Sequence of chain 1.A:
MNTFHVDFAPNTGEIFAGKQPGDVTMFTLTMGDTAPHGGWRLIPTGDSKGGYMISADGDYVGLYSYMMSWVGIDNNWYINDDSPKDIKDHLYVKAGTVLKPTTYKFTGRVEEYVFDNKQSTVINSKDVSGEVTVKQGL

Binding-site contacts:
Ligand atom C3 contacts residue TYR78 of chain 1.A at 4.3 Å (hydrophobic).
Ligand atom O4 contacts residue SER120 of chain 1.A at 3.4 Å (h-bond).
Ligand atom O2 contacts residue ASP74 of chain 1.A at 2.5 Å (salt-bridge).
Ligand atom O2 contacts residue VAL71 of chain 1.A at 3.9 Å.
Ligand atom C6 contacts residue PHE115 of chain 1.A at 3.8 Å (hydrophobic).
Ligand atom C4 contacts residue TYR78 of chain 1.A at 4.1 Å (hydrophobic).
Ligand atom O6 contacts residue ASN80 of chain 1.A at 2.8 Å (h-bond).
Ligand atom O2 contacts residue TYR78 of chain 1.A at 2.9 Å (h-bond).
Ligand atom C1 contacts residue TYR78 of chain 1.A at 4.2 Å (hydrophobic).
Ligand atom O3 contacts residue ARG41 of chain 1.A at 2.9 Å (salt-bridge).
Ligand atom O4 contacts residue ARG41 of chain 1.A at 2.8 Å (salt-bridge).
Ligand atom C2 contacts residue ASN76 of chain 1.A at 4.2 Å.
Ligand atom C6 contacts residue TYR113 of chain 1.A at 4.3 Å (hydrophobic).
Ligand atom C4 contacts residue ARG41 of chain 1.A at 3.6 Å.
Ligand atom C5 contacts residue TYR78 of chain 1.A at 3.9 Å (hydrophobic).
Ligand atom O3 contacts residue TYR78 of chain 1.A at 4.1 Å.
Ligand atom O4 contacts residue ASP74 of chain 1.A at 3.5 Å (salt-bridge).
Ligand atom C5 contacts residue TYR113 of chain 1.A at 4.3 Å (hydrophobic).
Ligand atom C3 contacts residue ARG41 of chain 1.A at 4.0 Å.
Ligand atom C4 contacts residue ASP74 of chain 1.A at 4.2 Å.
Ligand atom C3 contacts residue VAL71 of chain 1.A at 4.0 Å (hydrophobic).
Ligand atom C4 contacts residue TYR113 of chain 1.A at 3.8 Å (hydrophobic).
Ligand atom C2 contacts residue TYR78 of chain 1.A at 4.0 Å (hydrophobic).
Ligand atom C3 contacts residue TYR78 of chain 1.A at 3.7 Å (hydrophobic).
Ligand atom O2 contacts residue TYR78 of chain 1.A at 4.3 Å.
Ligand atom O2 contacts residue ASN76 of chain 1.A at 3.3 Å (h-bond).
Ligand atom O3 contacts residue VAL71 of chain 1.A at 3.6 Å.
Ligand atom O6 contacts residue PHE115 of chain 1.A at 3.7 Å.
Ligand atom C6 contacts residue ASN80 of chain 1.A at 3.6 Å.
Ligand atom O4 contacts residue TYR113 of chain 1.A at 4.4 Å.
Ligand atom C1 contacts residue ASP74 of chain 1.A at 4.0 Å.
Ligand atom O6 contacts residue TYR78 of chain 1.A at 4.3 Å.
Ligand atom C3 contacts residue ASN76 of chain 1.A at 4.0 Å.
Ligand atom C5 contacts residue ASN80 of chain 1.A at 4.2 Å.
Ligand atom O3 contacts residue ASN76 of chain 1.A at 3.0 Å (h-bond).
Ligand atom C2 contacts residue TYR78 of chain 1.A at 4.4 Å (hydrophobic).
Ligand atom C2 contacts residue ASP74 of chain 1.A at 3.4 Å.

A small-molecule ligand and the protein it binds are described below.
Small molecule (SMILES): OC[C@H]1O[C@@H](O[C@H]2[C@H](O)C(O)[C@@H](O)O[C@@H]2CO)C(O)[C@@H](O)C1O